Binding-site contacts:
Ligand atom C7 contacts residue GLU156 of chain 3.A at 3.9 Å.
Ligand atom O7 contacts residue THR407 of chain 3.A at 3.7 Å.
Ligand atom C5 contacts residue GLN349 of chain 3.A at 4.0 Å.
Ligand atom O6 contacts residue LYS155 of chain 3.A at 4.3 Å.
Ligand atom C2 contacts residue ASN404 of chain 3.A at 2.5 Å.
Ligand atom N2 contacts residue ASN404 of chain 3.A at 2.9 Å (h-bond).
Ligand atom C6 contacts residue GLN349 of chain 3.A at 4.1 Å.
Ligand atom C5 contacts residue ASN404 of chain 3.A at 3.7 Å.
Ligand atom O7 contacts residue ASN404 of chain 3.A at 4.4 Å.
Ligand atom C7 contacts residue ASN404 of chain 3.A at 3.5 Å.
Ligand atom C1 contacts residue ASN404 of chain 3.A at 1.4 Å.
Ligand atom O6 contacts residue ILE373 of chain 1.A at 4.4 Å.
Ligand atom O7 contacts residue GLY157 of chain 3.A at 4.2 Å.
Ligand atom O7 contacts residue VAL180 of chain 3.A at 3.8 Å.
Ligand atom O7 contacts residue GLU156 of chain 3.A at 3.8 Å.
Ligand atom C4 contacts residue ASN404 of chain 3.A at 4.3 Å.
Ligand atom O7 contacts residue ALA158 of chain 3.A at 3.8 Å.
Ligand atom O6 contacts residue GLU156 of chain 3.A at 4.0 Å.
Ligand atom C7 contacts residue THR407 of chain 3.A at 4.4 Å.
Ligand atom C6 contacts residue GLU156 of chain 3.A at 4.3 Å.
Ligand atom C8 contacts residue PRO350 of chain 3.A at 4.0 Å (hydrophobic).
Ligand atom C3 contacts residue ASN404 of chain 3.A at 3.8 Å.
Ligand atom O3 contacts residue GLU156 of chain 3.A at 3.4 Å (salt-bridge).
Ligand atom C8 contacts residue TRP372 of chain 1.A at 3.9 Å (hydrophobic).
Ligand atom C8 contacts residue ASN404 of chain 3.A at 3.3 Å.
Ligand atom C5 contacts residue GLU156 of chain 3.A at 4.3 Å.
Ligand atom C8 contacts residue GLU156 of chain 3.A at 3.9 Å.
Ligand atom O5 contacts residue GLN349 of chain 3.A at 2.8 Å (h-bond).
Ligand atom C1 contacts residue GLN349 of chain 3.A at 3.4 Å.
Ligand atom O5 contacts residue ASN404 of chain 3.A at 2.4 Å (h-bond).

Sequence of chain 1.A:
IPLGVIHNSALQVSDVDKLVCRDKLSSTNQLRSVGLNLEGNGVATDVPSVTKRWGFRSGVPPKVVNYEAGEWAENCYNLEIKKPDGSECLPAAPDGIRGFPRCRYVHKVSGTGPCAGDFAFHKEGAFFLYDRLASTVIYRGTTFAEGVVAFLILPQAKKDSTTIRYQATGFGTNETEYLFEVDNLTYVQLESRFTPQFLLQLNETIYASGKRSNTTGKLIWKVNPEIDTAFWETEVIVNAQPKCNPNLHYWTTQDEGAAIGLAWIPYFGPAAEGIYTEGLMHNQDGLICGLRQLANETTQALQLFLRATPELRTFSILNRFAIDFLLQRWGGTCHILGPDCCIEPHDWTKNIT

Sequence of chain 3.A:
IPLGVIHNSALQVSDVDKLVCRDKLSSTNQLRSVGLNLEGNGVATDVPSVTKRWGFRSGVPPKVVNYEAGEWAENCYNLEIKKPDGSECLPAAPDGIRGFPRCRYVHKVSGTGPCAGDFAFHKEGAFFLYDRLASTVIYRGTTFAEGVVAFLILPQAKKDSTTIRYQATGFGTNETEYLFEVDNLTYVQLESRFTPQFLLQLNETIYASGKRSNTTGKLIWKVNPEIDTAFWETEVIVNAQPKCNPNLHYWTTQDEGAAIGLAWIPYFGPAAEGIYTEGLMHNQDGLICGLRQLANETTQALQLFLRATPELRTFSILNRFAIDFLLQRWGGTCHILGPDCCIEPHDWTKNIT

This small molecule binds to this protein.
Small molecule (SMILES): CC(=O)N[C@H]1[C@H](O[C@H]2[C@H](O)[C@@H](NC(C)=O)CO[C@@H]2CO)O[C@H](CO)[C@@H](O)[C@@H]1O